This protein binds this small molecule.
Small molecule (SMILES): CC(=O)N[C@@H]1[C@@H](O)[C@H](O)[C@@H](CO)O[C@H]1O

Sequence of chain 1.A:
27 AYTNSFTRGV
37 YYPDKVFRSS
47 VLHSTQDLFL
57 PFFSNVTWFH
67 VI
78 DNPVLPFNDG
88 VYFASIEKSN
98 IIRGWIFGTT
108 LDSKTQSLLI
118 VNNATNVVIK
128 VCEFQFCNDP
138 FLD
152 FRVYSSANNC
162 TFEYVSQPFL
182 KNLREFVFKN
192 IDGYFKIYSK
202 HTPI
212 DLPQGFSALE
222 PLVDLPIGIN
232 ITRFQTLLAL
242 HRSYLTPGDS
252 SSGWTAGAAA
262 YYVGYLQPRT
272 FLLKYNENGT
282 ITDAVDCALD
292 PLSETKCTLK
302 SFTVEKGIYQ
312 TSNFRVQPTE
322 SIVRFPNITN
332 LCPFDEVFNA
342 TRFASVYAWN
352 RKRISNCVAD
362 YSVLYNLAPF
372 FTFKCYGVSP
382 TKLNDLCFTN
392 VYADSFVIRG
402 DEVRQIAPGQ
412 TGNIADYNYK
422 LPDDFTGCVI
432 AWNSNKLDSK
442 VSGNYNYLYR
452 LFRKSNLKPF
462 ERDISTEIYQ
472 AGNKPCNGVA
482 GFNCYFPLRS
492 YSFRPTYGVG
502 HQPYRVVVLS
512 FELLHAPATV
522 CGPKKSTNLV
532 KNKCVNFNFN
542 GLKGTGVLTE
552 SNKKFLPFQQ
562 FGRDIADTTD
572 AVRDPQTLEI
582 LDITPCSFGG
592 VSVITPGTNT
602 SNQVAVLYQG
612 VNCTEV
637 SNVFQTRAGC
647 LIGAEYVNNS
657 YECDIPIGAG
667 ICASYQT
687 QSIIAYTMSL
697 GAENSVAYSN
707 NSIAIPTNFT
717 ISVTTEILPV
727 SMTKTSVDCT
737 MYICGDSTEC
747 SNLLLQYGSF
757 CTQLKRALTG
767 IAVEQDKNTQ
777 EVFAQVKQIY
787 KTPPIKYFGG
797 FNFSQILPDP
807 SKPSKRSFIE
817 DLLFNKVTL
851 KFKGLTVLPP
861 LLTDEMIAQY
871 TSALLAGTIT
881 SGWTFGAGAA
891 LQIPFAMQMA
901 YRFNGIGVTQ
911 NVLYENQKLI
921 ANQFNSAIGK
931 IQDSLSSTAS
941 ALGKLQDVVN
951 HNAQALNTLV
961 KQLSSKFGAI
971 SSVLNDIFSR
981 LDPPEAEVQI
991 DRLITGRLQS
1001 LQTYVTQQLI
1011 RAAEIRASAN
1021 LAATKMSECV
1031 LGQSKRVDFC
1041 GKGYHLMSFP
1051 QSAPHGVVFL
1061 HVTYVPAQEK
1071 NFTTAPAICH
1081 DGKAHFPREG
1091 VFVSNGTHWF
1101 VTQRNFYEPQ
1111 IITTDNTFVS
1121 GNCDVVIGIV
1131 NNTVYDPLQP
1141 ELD

Binding-site contacts:
Ligand atom C8 contacts residue GLN577 of chain 1.A at 3.0 Å.
Ligand atom O7 contacts residue GLN577 of chain 1.A at 4.4 Å.
Ligand atom C8 contacts residue LEU579 of chain 1.A at 3.7 Å (hydrophobic).
Ligand atom C1 contacts residue ASN328 of chain 1.A at 1.4 Å.
Ligand atom N2 contacts residue ASN328 of chain 1.A at 2.9 Å (h-bond).
Ligand atom C2 contacts residue GLN577 of chain 1.A at 3.6 Å.
Ligand atom C4 contacts residue ASN328 of chain 1.A at 4.2 Å.
Ligand atom C2 contacts residue ASN328 of chain 1.A at 2.5 Å.
Ligand atom C8 contacts residue ASN328 of chain 1.A at 4.3 Å.
Ligand atom N2 contacts residue GLN577 of chain 1.A at 2.5 Å (h-bond).
Ligand atom C8 contacts residue PRO576 of chain 1.A at 3.7 Å (hydrophobic).
Ligand atom C7 contacts residue ASN328 of chain 1.A at 3.0 Å.
Ligand atom C1 contacts residue GLN577 of chain 1.A at 4.1 Å.
Ligand atom O3 contacts residue GLN577 of chain 1.A at 4.1 Å.
Ligand atom C3 contacts residue ASN328 of chain 1.A at 3.8 Å.
Ligand atom C7 contacts residue GLN577 of chain 1.A at 3.2 Å.
Ligand atom O7 contacts residue ASN328 of chain 1.A at 2.8 Å (h-bond).
Ligand atom O5 contacts residue ASN328 of chain 1.A at 2.4 Å (h-bond).
Ligand atom C5 contacts residue ASN328 of chain 1.A at 3.7 Å.
Ligand atom C3 contacts residue GLN577 of chain 1.A at 3.8 Å.